Sequence of chain 1.A:
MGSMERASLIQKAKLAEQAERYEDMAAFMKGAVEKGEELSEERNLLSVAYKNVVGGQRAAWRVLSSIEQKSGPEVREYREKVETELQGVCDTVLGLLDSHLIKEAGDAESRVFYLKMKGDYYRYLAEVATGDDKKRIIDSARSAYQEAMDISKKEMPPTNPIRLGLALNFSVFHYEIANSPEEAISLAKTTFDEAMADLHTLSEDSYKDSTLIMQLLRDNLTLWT

This protein binds this small molecule.
Small molecule (SMILES): COc1cccc(CC(=O)Oc2cc(C=O)ccc2[N+](=O)[O-])c1

Binding-site contacts:
Ligand atom C03 contacts residue GLU25 of chain 1.A at 4.1 Å.
Ligand atom C06 contacts residue V481 of chain 2.D at 3.1 Å.
Ligand atom C16 contacts residue MET3 of chain 2.A at 3.5 Å (hydrophobic).
Ligand atom C18 contacts residue ALA29 of chain 2.A at 3.8 Å (hydrophobic).
Ligand atom C07 contacts residue GLU25 of chain 2.A at 3.7 Å.
Ligand atom C07 contacts residue ASP26 of chain 2.A at 3.6 Å.
Ligand atom C03 contacts residue V481 of chain 2.D at 2.8 Å.
Ligand atom C04 contacts residue GLU25 of chain 2.A at 1.4 Å.
Ligand atom C22 contacts residue V481 of chain 2.D at 1.6 Å.
Ligand atom O19 contacts residue ASP26 of chain 2.A at 2.6 Å (salt-bridge).
Ligand atom O02 contacts residue GLU25 of chain 2.A at 3.2 Å (salt-bridge).
Ligand atom C17 contacts residue ASP26 of chain 2.A at 3.8 Å.
Ligand atom C09 contacts residue ALA29 of chain 2.A at 3.8 Å (hydrophobic).
Ligand atom C06 contacts residue GLU25 of chain 2.A at 2.5 Å.
Ligand atom C17 contacts residue MET3 of chain 2.A at 3.5 Å (hydrophobic).
Ligand atom C10 contacts residue ALA29 of chain 2.A at 3.9 Å (hydrophobic).
Ligand atom C01 contacts residue GLU25 of chain 2.A at 3.0 Å.
Ligand atom C01 contacts residue V481 of chain 2.D at 3.0 Å.
Ligand atom C15 contacts residue LYS92 of chain 1.A at 3.8 Å.
Ligand atom C16 contacts residue ALA29 of chain 2.A at 3.9 Å (hydrophobic).
Ligand atom C16 contacts residue LYS92 of chain 1.A at 2.7 Å.
Ligand atom O02 contacts residue V481 of chain 2.D at 3.0 Å.
Ligand atom O19 contacts residue GLU25 of chain 2.A at 3.3 Å.
Ligand atom C21 contacts residue V481 of chain 2.D at 1.6 Å.
Ligand atom C22 contacts residue GLU25 of chain 2.A at 3.8 Å.
Ligand atom C14 contacts residue ALA29 of chain 2.A at 4.0 Å (hydrophobic).
Ligand atom C18 contacts residue ASP26 of chain 2.A at 3.5 Å.
Ligand atom C05 contacts residue GLU25 of chain 2.A at 2.2 Å.
Ligand atom C04 contacts residue V481 of chain 2.D at 3.1 Å.
Ligand atom C03 contacts residue GLU25 of chain 2.A at 2.6 Å.
Ligand atom C15 contacts residue ALA29 of chain 2.A at 4.0 Å (hydrophobic).
Ligand atom C20 contacts residue V481 of chain 2.D at 2.2 Å.
Ligand atom C18 contacts residue LYS92 of chain 1.A at 3.3 Å.
Ligand atom C05 contacts residue V481 of chain 2.D at 2.9 Å.
Ligand atom C14 contacts residue MET3 of chain 2.A at 4.0 Å (hydrophobic).
Ligand atom C17 contacts residue LYS92 of chain 1.A at 1.4 Å.
Ligand atom C17 contacts residue PHE30 of chain 2.A at 4.0 Å (hydrophobic).
Ligand atom C15 contacts residue MET3 of chain 2.A at 3.1 Å (hydrophobic).
Ligand atom C20 contacts residue GLU25 of chain 2.A at 3.5 Å.
Ligand atom C01 contacts residue GLU25 of chain 1.A at 3.3 Å.

Sequence of chain 2.A:
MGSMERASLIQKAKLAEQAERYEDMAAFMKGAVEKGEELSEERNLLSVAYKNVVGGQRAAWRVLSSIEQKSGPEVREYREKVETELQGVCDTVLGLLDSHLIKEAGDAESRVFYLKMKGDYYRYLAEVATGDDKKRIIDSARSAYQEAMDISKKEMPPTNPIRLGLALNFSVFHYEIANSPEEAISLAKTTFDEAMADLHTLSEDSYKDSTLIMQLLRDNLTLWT